Binding-site contacts:
Ligand atom CAM contacts residue ARG120 of chain 1.A at 4.0 Å.
Ligand atom CAD contacts residue ASP29 of chain 1.A at 4.3 Å.
Ligand atom OAP contacts residue ARG124 of chain 1.A at 3.0 Å (salt-bridge).
Ligand atom CAG contacts residue LEU30 of chain 1.A at 4.0 Å (hydrophobic).
Ligand atom CAE contacts residue ARG120 of chain 1.A at 3.8 Å.
Ligand atom CAF contacts residue LEU30 of chain 1.A at 3.6 Å (hydrophobic).
Ligand atom CAC contacts residue ARG120 of chain 1.A at 4.0 Å.
Ligand atom CAD contacts residue LEU30 of chain 1.A at 4.1 Å (hydrophobic).
Ligand atom OAP contacts residue ARG120 of chain 1.A at 3.7 Å.
Ligand atom NAJ contacts residue ARG117 of chain 1.A at 3.6 Å.
Ligand atom FAH contacts residue CYS116 of chain 1.A at 3.2 Å.
Ligand atom CAC contacts residue ASP29 of chain 1.A at 3.6 Å.
Ligand atom CAF contacts residue MET137 of chain 1.A at 4.1 Å (hydrophobic).
Ligand atom CAG contacts residue ARG117 of chain 1.A at 4.1 Å.
Ligand atom OAI contacts residue ARG120 of chain 1.A at 4.1 Å.
Ligand atom FAH contacts residue ARG120 of chain 1.A at 3.3 Å.
Ligand atom FAH contacts residue MET137 of chain 1.A at 3.4 Å.
Ligand atom CAE contacts residue LEU30 of chain 1.A at 3.9 Å (hydrophobic).
Ligand atom SAN contacts residue ARG120 of chain 1.A at 4.1 Å.
Ligand atom OAQ contacts residue ARG124 of chain 1.A at 2.9 Å (salt-bridge).
Ligand atom OAO contacts residue TYR14 of chain 1.A at 4.3 Å.
Ligand atom CAD contacts residue ARG120 of chain 1.A at 3.6 Å.
Ligand atom CAF contacts residue CYS116 of chain 1.A at 4.3 Å (hydrophobic).
Ligand atom NAJ contacts residue ARG120 of chain 1.A at 4.2 Å.
Ligand atom CAF contacts residue ARG120 of chain 1.A at 3.9 Å.
Ligand atom FAH contacts residue ARG117 of chain 1.A at 3.8 Å.
Ligand atom CAA contacts residue ARG120 of chain 1.A at 4.1 Å.
Ligand atom CAB contacts residue LEU30 of chain 1.A at 3.9 Å (hydrophobic).
Ligand atom OAQ contacts residue ARG120 of chain 1.A at 2.9 Å (salt-bridge).
Ligand atom OAO contacts residue ARG124 of chain 1.A at 3.9 Å.
Ligand atom CAG contacts residue ARG120 of chain 1.A at 4.0 Å.
Ligand atom CAC contacts residue LEU30 of chain 1.A at 4.1 Å (hydrophobic).
Ligand atom CAE contacts residue CYS116 of chain 1.A at 4.3 Å (hydrophobic).
Ligand atom CAE contacts residue MET137 of chain 1.A at 4.0 Å (hydrophobic).
Ligand atom CAB contacts residue ASP29 of chain 1.A at 4.0 Å.
Ligand atom SAN contacts residue ARG124 of chain 1.A at 3.7 Å.
Ligand atom FAH contacts residue LEU30 of chain 1.A at 4.0 Å.
Ligand atom CAA contacts residue LEU30 of chain 1.A at 3.6 Å (hydrophobic).
Ligand atom OAI contacts residue PHE18 of chain 1.A at 4.0 Å.
Ligand atom SAK contacts residue ASP29 of chain 1.A at 3.8 Å.

Sequence of chain 1.A:
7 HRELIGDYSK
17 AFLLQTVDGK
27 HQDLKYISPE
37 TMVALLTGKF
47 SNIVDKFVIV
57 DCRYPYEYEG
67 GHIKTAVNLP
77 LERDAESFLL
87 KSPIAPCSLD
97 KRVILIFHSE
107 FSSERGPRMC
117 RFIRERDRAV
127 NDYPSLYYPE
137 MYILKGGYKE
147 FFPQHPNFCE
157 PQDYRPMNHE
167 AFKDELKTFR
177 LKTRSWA

This small molecule binds to this protein.
Small molecule (SMILES): N#Cc1c(F)cc(O)cc1SCCS(=O)(=O)O